Binding-site contacts:
Ligand atom C34 contacts residue TRP220 of chain 1.A at 3.6 Å (hydrophobic).
Ligand atom O57 contacts residue GLY221 of chain 1.A at 3.3 Å (h-bond).
Ligand atom C06 contacts residue HIS62 of chain 1.A at 3.5 Å.
Ligand atom N23 contacts residue ASP194 of chain 1.A at 2.8 Å (salt-bridge).
Ligand atom C08 contacts residue HIS62 of chain 1.A at 3.4 Å.
Ligand atom C47 contacts residue TRP220 of chain 1.A at 3.5 Å (hydrophobic).
Ligand atom S50 contacts residue GLY221 of chain 1.A at 3.4 Å (h-bond).
Ligand atom C35 contacts residue ARG178 of chain 1.A at 3.4 Å.
Ligand atom N33 contacts residue TRP220 of chain 1.A at 3.5 Å.
Ligand atom C05 contacts residue HIS62 of chain 1.A at 3.6 Å.
Ligand atom C07 contacts residue HIS62 of chain 1.A at 3.2 Å.
Ligand atom O46 contacts residue ARG178 of chain 1.A at 3.4 Å.
Ligand atom O57 contacts residue LEU222 of chain 1.A at 3.6 Å.
Ligand atom O57 contacts residue GLY223 of chain 1.A at 3.1 Å (h-bond).
Ligand atom C14 contacts residue ASP105 of chain 1.A at 3.4 Å.
Ligand atom C15 contacts residue SER219 of chain 1.A at 3.6 Å.
Ligand atom C22 contacts residue ASP194 of chain 1.A at 3.3 Å.
Ligand atom C32 contacts residue TRP220 of chain 1.A at 3.4 Å (hydrophobic).
Ligand atom C56 contacts residue GLY221 of chain 1.A at 3.3 Å.
Ligand atom C24 contacts residue SER195 of chain 1.A at 3.5 Å.
Ligand atom C04 contacts residue SER219 of chain 1.A at 3.6 Å.
Ligand atom C22 contacts residue SER195 of chain 1.A at 3.1 Å.
Ligand atom N23 contacts residue SER195 of chain 1.A at 2.9 Å (h-bond).
Ligand atom C24 contacts residue CYS196 of chain 1.A at 3.5 Å (hydrophobic).
Ligand atom O01 contacts residue GLY221 of chain 1.A at 3.2 Å (h-bond).
Ligand atom C14 contacts residue SER219 of chain 1.A at 3.6 Å.
Ligand atom N49 contacts residue GLY221 of chain 1.A at 2.8 Å (h-bond).
Ligand atom C54 contacts residue GLN197 of chain 1.A at 3.2 Å.
Ligand atom C22 contacts residue GLY223 of chain 1.A at 3.6 Å.
Ligand atom C20 contacts residue GLY221 of chain 1.A at 3.6 Å.
Ligand atom O01 contacts residue TRP220 of chain 1.A at 3.2 Å.
Ligand atom N16 contacts residue SER219 of chain 1.A at 2.8 Å (h-bond).
Ligand atom C56 contacts residue GLY223 of chain 1.A at 3.6 Å.
Ligand atom C13 contacts residue ASP105 of chain 1.A at 3.3 Å.
Ligand atom C21 contacts residue SER195 of chain 1.A at 3.5 Å.
Ligand atom C17 contacts residue ALA200 of chain 1.A at 3.6 Å (hydrophobic).
Ligand atom C55 contacts residue CYS224 of chain 1.A at 3.6 Å (hydrophobic).
Ligand atom C25 contacts residue CYS196 of chain 1.A at 3.4 Å (hydrophobic).
Ligand atom C53 contacts residue GLN197 of chain 1.A at 3.2 Å.
Ligand atom N23 contacts residue GLY231 of chain 1.A at 3.5 Å.

A protein and the small-molecule ligand that binds it are described below.
Small molecule (SMILES): NCc1ccc(CNC(=O)[C@@H]2Cc3ccc(cc3)NC(=O)CCN3CCN(CCCC(=O)Nc4ccc(cc4)C[C@@H](NS(=O)(=O)c4ccccc4)C(=O)N2)CC3)cc1

Sequence of chain 1.A:
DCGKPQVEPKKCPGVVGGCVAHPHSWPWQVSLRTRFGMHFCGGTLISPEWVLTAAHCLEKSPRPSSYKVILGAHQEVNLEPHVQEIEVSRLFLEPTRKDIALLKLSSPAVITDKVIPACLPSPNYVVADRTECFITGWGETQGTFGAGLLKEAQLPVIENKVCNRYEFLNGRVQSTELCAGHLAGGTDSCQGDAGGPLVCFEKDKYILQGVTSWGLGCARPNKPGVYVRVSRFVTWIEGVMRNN